Binding-site contacts:
Ligand atom O14 contacts residue GLY17 of chain 2.A at 3.3 Å.
Ligand atom C17 contacts residue GLU22 of chain 2.A at 2.6 Å.
Ligand atom C2 contacts residue TYR54 of chain 3.A at 3.5 Å (hydrophobic).
Ligand atom O18 contacts residue GLU22 of chain 2.A at 2.9 Å (salt-bridge).
Ligand atom O16 contacts residue TYR54 of chain 3.A at 3.6 Å (h-bond).
Ligand atom O16 contacts residue GLU22 of chain 2.A at 2.7 Å (salt-bridge).
Ligand atom N1 contacts residue VAL52 of chain 3.A at 2.9 Å (h-bond).
Ligand atom N12 contacts residue TYR54 of chain 3.A at 3.5 Å.
Ligand atom N12 contacts residue HIS53 of chain 3.A at 3.8 Å.
Ligand atom C13 contacts residue GLU22 of chain 2.A at 2.9 Å.
Ligand atom C17 contacts residue PRO104 of chain 2.A at 3.8 Å (hydrophobic).
Ligand atom C13 contacts residue LEU19 of chain 2.A at 3.7 Å (hydrophobic).
Ligand atom N7 contacts residue TYR54 of chain 3.A at 3.5 Å (h-bond).
Ligand atom C15 contacts residue GLU22 of chain 2.A at 1.9 Å.
Ligand atom N1 contacts residue GLU74 of chain 2.A at 3.3 Å (salt-bridge).
Ligand atom C17 contacts residue LEU19 of chain 2.A at 3.0 Å (hydrophobic).
Ligand atom O14 contacts residue LEU19 of chain 2.A at 2.8 Å (h-bond).
Ligand atom O16 contacts residue PRO104 of chain 2.A at 3.4 Å.
Ligand atom O5 contacts residue LEU73 of chain 2.A at 3.1 Å (h-bond).
Ligand atom N3 contacts residue TYR54 of chain 3.A at 3.5 Å.
Ligand atom C13 contacts residue ALA18 of chain 2.A at 3.2 Å (hydrophobic).
Ligand atom C9 contacts residue HIS53 of chain 3.A at 3.8 Å.
Ligand atom O5 contacts residue ASN71 of chain 2.A at 3.6 Å (h-bond).
Ligand atom O5 contacts residue LEU72 of chain 2.A at 3.3 Å.
Ligand atom C4 contacts residue TYR54 of chain 3.A at 3.6 Å (hydrophobic).
Ligand atom N10 contacts residue HIS53 of chain 3.A at 3.7 Å.
Ligand atom N3 contacts residue GLU74 of chain 2.A at 3.2 Å (salt-bridge).
Ligand atom O18 contacts residue LEU19 of chain 2.A at 2.7 Å.
Ligand atom C6 contacts residue TYR54 of chain 3.A at 3.5 Å (hydrophobic).
Ligand atom N10 contacts residue TYR54 of chain 3.A at 3.8 Å.
Ligand atom N1 contacts residue TYR54 of chain 3.A at 3.7 Å.
Ligand atom C8 contacts residue ALA18 of chain 2.A at 3.8 Å (hydrophobic).
Ligand atom N7 contacts residue LYS100 of chain 2.A at 3.9 Å.
Ligand atom O16 contacts residue LYS100 of chain 2.A at 3.7 Å.
Ligand atom C2 contacts residue VAL52 of chain 3.A at 3.9 Å (hydrophobic).
Ligand atom C11 contacts residue TYR54 of chain 3.A at 3.5 Å (hydrophobic).
Ligand atom C15 contacts residue LEU19 of chain 2.A at 3.8 Å (hydrophobic).
Ligand atom O14 contacts residue GLU22 of chain 2.A at 3.2 Å (salt-bridge).
Ligand atom O14 contacts residue ALA18 of chain 2.A at 2.1 Å (h-bond).
Ligand atom O18 contacts residue PRO104 of chain 2.A at 2.6 Å.

Sequence of chain 2.A:
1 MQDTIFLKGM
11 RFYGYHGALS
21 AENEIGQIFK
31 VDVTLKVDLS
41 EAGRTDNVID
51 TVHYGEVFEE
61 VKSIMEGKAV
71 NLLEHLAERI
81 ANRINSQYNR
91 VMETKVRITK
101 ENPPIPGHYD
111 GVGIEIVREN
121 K

Sequence of chain 3.A:
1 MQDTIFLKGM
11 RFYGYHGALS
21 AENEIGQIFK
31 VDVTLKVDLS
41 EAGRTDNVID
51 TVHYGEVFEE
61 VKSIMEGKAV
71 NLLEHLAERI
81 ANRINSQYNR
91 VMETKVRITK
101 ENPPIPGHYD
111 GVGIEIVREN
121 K

This protein binds this small molecule.
Small molecule (SMILES): Nc1nc(=O)c2c([nH]1)NCC([C@H](O)[C@H](O)CO)=N2